Sequence of chain 1.A:
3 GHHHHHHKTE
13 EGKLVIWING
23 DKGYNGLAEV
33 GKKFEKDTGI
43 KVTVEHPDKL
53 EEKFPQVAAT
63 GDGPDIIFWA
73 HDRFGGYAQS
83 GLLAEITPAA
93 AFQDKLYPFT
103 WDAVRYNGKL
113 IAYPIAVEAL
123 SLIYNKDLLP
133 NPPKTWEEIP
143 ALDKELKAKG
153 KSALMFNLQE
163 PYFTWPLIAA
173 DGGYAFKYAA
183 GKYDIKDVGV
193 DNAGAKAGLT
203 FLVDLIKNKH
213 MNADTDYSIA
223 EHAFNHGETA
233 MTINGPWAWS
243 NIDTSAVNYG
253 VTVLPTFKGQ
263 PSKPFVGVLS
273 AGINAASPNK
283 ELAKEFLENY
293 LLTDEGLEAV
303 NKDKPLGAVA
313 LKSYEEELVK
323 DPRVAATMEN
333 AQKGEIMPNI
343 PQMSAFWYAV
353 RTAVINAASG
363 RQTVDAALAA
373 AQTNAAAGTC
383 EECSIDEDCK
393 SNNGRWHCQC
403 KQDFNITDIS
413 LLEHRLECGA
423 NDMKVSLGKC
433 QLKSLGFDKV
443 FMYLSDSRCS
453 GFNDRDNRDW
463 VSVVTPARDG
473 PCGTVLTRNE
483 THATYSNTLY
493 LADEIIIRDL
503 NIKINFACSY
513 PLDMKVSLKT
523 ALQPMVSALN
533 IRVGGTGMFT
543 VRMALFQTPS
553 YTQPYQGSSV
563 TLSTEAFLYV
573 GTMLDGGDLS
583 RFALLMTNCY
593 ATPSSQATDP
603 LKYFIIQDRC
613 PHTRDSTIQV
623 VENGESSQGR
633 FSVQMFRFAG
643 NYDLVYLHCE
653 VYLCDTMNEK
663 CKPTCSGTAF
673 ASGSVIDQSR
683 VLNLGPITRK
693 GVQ

Binding-site contacts:
Ligand atom O3 contacts residue ASP74 of chain 1.A at 2.7 Å (salt-bridge).
Ligand atom C3 contacts residue TRP349 of chain 1.A at 4.1 Å (hydrophobic).
Ligand atom C5 contacts residue GLU162 of chain 1.A at 3.9 Å.
Ligand atom C6 contacts residue PRO163 of chain 1.A at 3.8 Å (hydrophobic).
Ligand atom C2 contacts residue GLU120 of chain 1.A at 3.4 Å.
Ligand atom O5 contacts residue TRP349 of chain 1.A at 4.0 Å.
Ligand atom C6 contacts residue GLU162 of chain 1.A at 3.1 Å.
Ligand atom C3 contacts residue ASP74 of chain 1.A at 3.5 Å.
Ligand atom O3 contacts residue TRP349 of chain 1.A at 3.8 Å.
Ligand atom O3 contacts residue TYR164 of chain 1.A at 3.5 Å.
Ligand atom O6 contacts residue TRP349 of chain 1.A at 4.0 Å.
Ligand atom C1 contacts residue ASP23 of chain 1.A at 4.0 Å.
Ligand atom O3 contacts residue GLU120 of chain 1.A at 3.9 Å.
Ligand atom O6 contacts residue GLU162 of chain 1.A at 2.8 Å (salt-bridge).
Ligand atom O6 contacts residue TYR164 of chain 1.A at 3.0 Å (h-bond).
Ligand atom C6 contacts residue TRP349 of chain 1.A at 3.7 Å (hydrophobic).
Ligand atom O6 contacts residue PRO163 of chain 1.A at 3.4 Å.
Ligand atom O5 contacts residue TYR164 of chain 1.A at 3.4 Å.
Ligand atom O2 contacts residue TRP71 of chain 1.A at 3.3 Å (h-bond).
Ligand atom C1 contacts residue TYR164 of chain 1.A at 3.7 Å (hydrophobic).
Ligand atom C2 contacts residue TRP239 of chain 1.A at 4.0 Å (hydrophobic).
Ligand atom C4 contacts residue TYR164 of chain 1.A at 3.9 Å (hydrophobic).
Ligand atom C3 contacts residue TRP71 of chain 1.A at 3.8 Å (hydrophobic).
Ligand atom O6 contacts residue PHE165 of chain 1.A at 4.0 Å.
Ligand atom O2 contacts residue GLU120 of chain 1.A at 2.5 Å (salt-bridge).
Ligand atom O3 contacts residue ALA72 of chain 1.A at 3.7 Å.
Ligand atom O4 contacts residue TRP349 of chain 1.A at 4.0 Å.
Ligand atom O1 contacts residue ASP23 of chain 1.A at 3.1 Å (salt-bridge).
Ligand atom C6 contacts residue TYR164 of chain 1.A at 4.1 Å (hydrophobic).
Ligand atom C4 contacts residue TRP349 of chain 1.A at 3.5 Å (hydrophobic).
Ligand atom C2 contacts residue ASP74 of chain 1.A at 3.2 Å.
Ligand atom O2 contacts residue LYS24 of chain 1.A at 3.2 Å (salt-bridge).
Ligand atom C1 contacts residue TRP239 of chain 1.A at 3.7 Å (hydrophobic).
Ligand atom O3 contacts residue ARG75 of chain 1.A at 3.8 Å.
Ligand atom O1 contacts residue LYS24 of chain 1.A at 3.7 Å.
Ligand atom O2 contacts residue ASP74 of chain 1.A at 2.9 Å (salt-bridge).
Ligand atom O2 contacts residue ALA72 of chain 1.A at 3.4 Å.
Ligand atom C3 contacts residue GLU120 of chain 1.A at 4.2 Å.
Ligand atom O3 contacts residue TRP71 of chain 1.A at 3.5 Å (h-bond).
Ligand atom C2 contacts residue TRP349 of chain 1.A at 3.9 Å (hydrophobic).

A protein and the small-molecule ligand that binds it are described below.
Small molecule (SMILES): OC[C@H]1O[C@H](O[C@H]2[C@H](O)[C@@H](O)[C@@H](O)O[C@@H]2CO)[C@H](O)[C@@H](O)[C@@H]1O